This protein binds this small molecule.
Small molecule (SMILES): O=c1[nH]cnc2c(CCNCC3CCCCC3)c3[nH]c(NCCc4ccccc4)nc3cc12

Sequence of chain 1.A:
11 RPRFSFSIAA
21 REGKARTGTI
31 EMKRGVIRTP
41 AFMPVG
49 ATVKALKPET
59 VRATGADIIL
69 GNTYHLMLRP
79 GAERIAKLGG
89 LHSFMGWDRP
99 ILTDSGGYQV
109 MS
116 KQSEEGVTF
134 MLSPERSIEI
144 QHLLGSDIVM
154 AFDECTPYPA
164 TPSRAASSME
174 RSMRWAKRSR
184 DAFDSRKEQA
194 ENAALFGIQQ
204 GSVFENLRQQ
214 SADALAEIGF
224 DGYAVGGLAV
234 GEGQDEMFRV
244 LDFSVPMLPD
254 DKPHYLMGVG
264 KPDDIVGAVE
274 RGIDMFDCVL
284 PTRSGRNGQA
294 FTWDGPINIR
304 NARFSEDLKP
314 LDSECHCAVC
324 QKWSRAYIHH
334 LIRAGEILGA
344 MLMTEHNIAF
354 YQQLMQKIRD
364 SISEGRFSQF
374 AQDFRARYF

Binding-site contacts:
Ligand atom N4 contacts residue TYR106 of chain 1.A at 3.7 Å.
Ligand atom C9 contacts residue CYS158 of chain 1.A at 3.5 Å (hydrophobic).
Ligand atom N2 contacts residue TYR106 of chain 1.A at 3.7 Å.
Ligand atom C3 contacts residue TYR106 of chain 1.A at 3.6 Å (hydrophobic).
Ligand atom C10 contacts residue LEU231 of chain 1.A at 3.6 Å (hydrophobic).
Ligand atom C2 contacts residue ASP280 of chain 1.A at 3.6 Å.
Ligand atom C13 contacts residue GLY261 of chain 1.A at 3.3 Å.
Ligand atom O1 contacts residue GLN203 of chain 1.A at 2.8 Å (h-bond).
Ligand atom C6 contacts residue ASP156 of chain 1.A at 3.6 Å.
Ligand atom N1 contacts residue ASP280 of chain 1.A at 2.8 Å (salt-bridge).
Ligand atom C7 contacts residue GLY230 of chain 1.A at 3.8 Å.
Ligand atom N5 contacts residue LEU231 of chain 1.A at 2.7 Å (h-bond).
Ligand atom N2 contacts residue MET260 of chain 1.A at 3.7 Å.
Ligand atom C6 contacts residue MET260 of chain 1.A at 3.6 Å (hydrophobic).
Ligand atom C10 contacts residue TYR106 of chain 1.A at 3.7 Å (hydrophobic).
Ligand atom N4 contacts residue GLY261 of chain 1.A at 3.7 Å.
Ligand atom C5 contacts residue TYR106 of chain 1.A at 3.5 Å (hydrophobic).
Ligand atom N5 contacts residue MET260 of chain 1.A at 3.8 Å.
Ligand atom C9 contacts residue GLY230 of chain 1.A at 3.8 Å.
Ligand atom N6 contacts residue GLY261 of chain 1.A at 3.7 Å.
Ligand atom C2 contacts residue GLY261 of chain 1.A at 3.7 Å.
Ligand atom O1 contacts residue CYS158 of chain 1.A at 3.4 Å.
Ligand atom N3 contacts residue MET260 of chain 1.A at 3.7 Å.
Ligand atom O1 contacts residue GLY229 of chain 1.A at 3.2 Å.
Ligand atom N6 contacts residue ALA232 of chain 1.A at 2.7 Å (h-bond).
Ligand atom C11 contacts residue TYR106 of chain 1.A at 3.5 Å (hydrophobic).
Ligand atom C10 contacts residue MET260 of chain 1.A at 3.8 Å (hydrophobic).
Ligand atom C14 contacts residue ASP280 of chain 1.A at 3.9 Å.
Ligand atom C12 contacts residue ALA232 of chain 1.A at 3.3 Å (hydrophobic).
Ligand atom C7 contacts residue GLN203 of chain 1.A at 3.8 Å.
Ligand atom O1 contacts residue GLY230 of chain 1.A at 2.7 Å (h-bond).
Ligand atom N5 contacts residue ALA232 of chain 1.A at 3.4 Å (h-bond).
Ligand atom C7 contacts residue ASP156 of chain 1.A at 3.6 Å.
Ligand atom C1 contacts residue ASP280 of chain 1.A at 3.2 Å.
Ligand atom C4 contacts residue TYR106 of chain 1.A at 3.4 Å (hydrophobic).
Ligand atom N3 contacts residue ASP156 of chain 1.A at 2.7 Å (salt-bridge).
Ligand atom O1 contacts residue ASP156 of chain 1.A at 3.6 Å.
Ligand atom C13 contacts residue ALA232 of chain 1.A at 3.7 Å (hydrophobic).
Ligand atom C12 contacts residue LEU231 of chain 1.A at 3.6 Å (hydrophobic).
Ligand atom C7 contacts residue CYS158 of chain 1.A at 3.5 Å (hydrophobic).